Sequence of chain 1.A:
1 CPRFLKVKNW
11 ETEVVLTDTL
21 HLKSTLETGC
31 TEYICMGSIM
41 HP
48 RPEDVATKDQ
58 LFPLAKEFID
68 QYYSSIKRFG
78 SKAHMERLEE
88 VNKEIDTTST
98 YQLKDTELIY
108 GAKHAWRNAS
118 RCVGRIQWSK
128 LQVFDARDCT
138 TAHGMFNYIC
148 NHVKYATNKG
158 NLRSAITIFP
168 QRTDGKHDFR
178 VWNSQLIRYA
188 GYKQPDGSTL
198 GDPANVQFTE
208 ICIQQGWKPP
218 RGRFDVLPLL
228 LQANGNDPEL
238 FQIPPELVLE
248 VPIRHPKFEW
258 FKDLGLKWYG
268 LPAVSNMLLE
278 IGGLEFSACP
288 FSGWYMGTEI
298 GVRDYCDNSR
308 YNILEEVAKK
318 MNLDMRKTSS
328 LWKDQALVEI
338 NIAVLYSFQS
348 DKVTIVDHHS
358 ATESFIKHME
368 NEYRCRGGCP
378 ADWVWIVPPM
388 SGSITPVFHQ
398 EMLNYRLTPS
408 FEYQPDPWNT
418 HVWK

Binding-site contacts:
Ligand atom C09 contacts residue GLU296 of chain 1.A at 3.5 Å.
Ligand atom N02 contacts residue PRO269 of chain 1.A at 3.6 Å.
Ligand atom C05 contacts residue HEM1 of chain 1.C at 3.8 Å.
Ligand atom C06 contacts residue VAL271 of chain 1.A at 3.4 Å (hydrophobic).
Ligand atom C32 contacts residue OU41 of chain 1.E at 3.3 Å.
Ligand atom N02 contacts residue TRP291 of chain 1.A at 2.8 Å (h-bond).
Ligand atom C06 contacts residue PHE288 of chain 1.A at 3.7 Å (hydrophobic).
Ligand atom O31 contacts residue OU41 of chain 1.E at 3.0 Å (h-bond).
Ligand atom N02 contacts residue TYR292 of chain 1.A at 3.7 Å.
Ligand atom C22 contacts residue HEM1 of chain 1.C at 3.4 Å.
Ligand atom C24 contacts residue HEM1 of chain 1.C at 3.2 Å.
Ligand atom C02 contacts residue HEM1 of chain 1.C at 3.6 Å.
Ligand atom N33 contacts residue HEM1 of chain 1.C at 3.6 Å (h-bond).
Ligand atom C23 contacts residue TRP382 of chain 1.A at 3.5 Å (hydrophobic).
Ligand atom C07 contacts residue HEM1 of chain 1.C at 3.6 Å.
Ligand atom C35 contacts residue OU41 of chain 1.E at 3.7 Å.
Ligand atom C27 contacts residue HEM1 of chain 1.C at 3.2 Å.
Ligand atom N02 contacts residue HEM1 of chain 1.C at 3.6 Å.
Ligand atom C11 contacts residue HEM1 of chain 1.C at 3.1 Å.
Ligand atom C02 contacts residue GLU296 of chain 1.A at 3.5 Å.
Ligand atom C10 contacts residue GLU296 of chain 1.A at 3.5 Å.
Ligand atom C04 contacts residue HEM1 of chain 1.C at 3.6 Å.
Ligand atom C09 contacts residue HEM1 of chain 1.C at 3.7 Å.
Ligand atom C30 contacts residue TRP382 of chain 1.A at 3.3 Å (hydrophobic).
Ligand atom C08 contacts residue HEM1 of chain 1.C at 3.7 Å.
Ligand atom C11 contacts residue PHE288 of chain 1.A at 3.7 Å (hydrophobic).
Ligand atom C26 contacts residue HEM1 of chain 1.C at 3.5 Å.
Ligand atom N28 contacts residue ASN273 of chain 1.A at 3.5 Å (h-bond).
Ligand atom C21 contacts residue HEM1 of chain 1.C at 3.7 Å.
Ligand atom C25 contacts residue HEM1 of chain 1.C at 3.0 Å.
Ligand atom N02 contacts residue GLU296 of chain 1.A at 2.8 Å (salt-bridge).
Ligand atom O29 contacts residue HEM1 of chain 1.C at 3.5 Å (h-bond).
Ligand atom C03 contacts residue HEM1 of chain 1.C at 3.3 Å.
Ligand atom N01 contacts residue HEM1 of chain 1.C at 3.7 Å.
Ligand atom O29 contacts residue TYR410 of chain 1.A at 3.5 Å (h-bond).
Ligand atom N01 contacts residue GLU296 of chain 1.A at 2.6 Å (salt-bridge).
Ligand atom C23 contacts residue HEM1 of chain 1.C at 3.5 Å.
Ligand atom C06 contacts residue HEM1 of chain 1.C at 3.5 Å.
Ligand atom C10 contacts residue HEM1 of chain 1.C at 3.7 Å.
Ligand atom C07 contacts residue VAL271 of chain 1.A at 3.3 Å (hydrophobic).

A protein and the small-molecule ligand that binds it are described below.
Small molecule (SMILES): Cc1cc(N)nc2cc(-c3ccc(OCc4cocn4)c(CN)c3)ccc12